Sequence of chain 1.S:
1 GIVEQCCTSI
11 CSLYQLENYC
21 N

Binding-site contacts:
Ligand atom O7 contacts residue ASN16 of chain 1.W at 2.8 Å (h-bond).
Ligand atom C2 contacts residue ASN16 of chain 1.W at 2.4 Å.
Ligand atom C7 contacts residue ASN16 of chain 1.W at 3.0 Å.
Ligand atom O3 contacts residue ARG22 of chain 1.T at 2.6 Å (salt-bridge).
Ligand atom O5 contacts residue THR18 of chain 1.W at 4.4 Å.
Ligand atom C5 contacts residue ASN16 of chain 1.W at 3.6 Å.
Ligand atom C3 contacts residue ASN16 of chain 1.W at 3.7 Å.
Ligand atom O2 contacts residue ARG22 of chain 1.T at 3.5 Å (salt-bridge).
Ligand atom C4 contacts residue ASN16 of chain 1.W at 4.2 Å.
Ligand atom C1 contacts residue ASN16 of chain 1.W at 1.4 Å.
Ligand atom C8 contacts residue ASN16 of chain 1.W at 4.3 Å.
Ligand atom C1 contacts residue THR18 of chain 1.W at 4.0 Å.
Ligand atom C3 contacts residue ARG22 of chain 1.T at 3.6 Å.
Ligand atom C2 contacts residue ARG22 of chain 1.T at 4.0 Å.
Ligand atom O7 contacts residue GLU21 of chain 1.T at 4.5 Å.
Ligand atom N2 contacts residue ASN16 of chain 1.W at 2.8 Å (h-bond).
Ligand atom O3 contacts residue ASN21 of chain 1.S at 3.4 Å.
Ligand atom O2 contacts residue GLU21 of chain 1.T at 4.3 Å.
Ligand atom C3 contacts residue ASN21 of chain 1.S at 3.7 Å.
Ligand atom N2 contacts residue THR18 of chain 1.W at 4.3 Å.
Ligand atom O5 contacts residue ASN16 of chain 1.W at 2.3 Å (h-bond).
Ligand atom O2 contacts residue ASN21 of chain 1.S at 4.3 Å.

A small-molecule ligand and the protein it binds are described below.
Small molecule (SMILES): CC(=O)N[C@H]1[C@H](O[C@H]2[C@H](O)[C@@H](NC(C)=O)CO[C@@H]2CO[C@@H]2O[C@@H](C)[C@@H](O)[C@@H](O)[C@@H]2O)O[C@H](CO)[C@@H](O[C@@H]2O[C@H](CO)[C@@H](O)[C@H](O)[C@@H]2O)[C@@H]1O

Sequence of chain 1.T:
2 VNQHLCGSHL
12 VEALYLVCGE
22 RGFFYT

Sequence of chain 1.W:
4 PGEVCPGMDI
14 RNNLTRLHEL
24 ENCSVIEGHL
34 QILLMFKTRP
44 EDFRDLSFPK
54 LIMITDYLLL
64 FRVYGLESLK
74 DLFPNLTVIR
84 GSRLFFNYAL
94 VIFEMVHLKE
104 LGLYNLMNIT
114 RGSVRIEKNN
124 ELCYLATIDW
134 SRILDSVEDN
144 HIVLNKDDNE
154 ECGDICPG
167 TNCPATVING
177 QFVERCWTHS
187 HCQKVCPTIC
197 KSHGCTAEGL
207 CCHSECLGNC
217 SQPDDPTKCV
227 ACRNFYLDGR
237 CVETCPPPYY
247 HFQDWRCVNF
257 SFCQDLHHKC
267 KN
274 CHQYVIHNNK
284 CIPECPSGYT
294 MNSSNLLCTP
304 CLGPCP